The protein below binds the small molecule below.
Small molecule (SMILES): CC[C@H]1COC(c2ccc(OCCCCCCCc3cc(C)no3)cc2)=N1

Sequence of chain 42.C:
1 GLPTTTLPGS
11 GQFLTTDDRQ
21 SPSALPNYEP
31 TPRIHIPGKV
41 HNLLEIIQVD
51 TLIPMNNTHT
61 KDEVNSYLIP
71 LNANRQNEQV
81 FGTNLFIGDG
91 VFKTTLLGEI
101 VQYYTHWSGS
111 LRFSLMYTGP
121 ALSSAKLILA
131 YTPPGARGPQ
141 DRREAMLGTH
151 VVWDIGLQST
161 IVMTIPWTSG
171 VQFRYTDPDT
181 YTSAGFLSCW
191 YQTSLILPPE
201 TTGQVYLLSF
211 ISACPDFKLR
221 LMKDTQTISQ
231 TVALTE

Sequence of chain 42.A:
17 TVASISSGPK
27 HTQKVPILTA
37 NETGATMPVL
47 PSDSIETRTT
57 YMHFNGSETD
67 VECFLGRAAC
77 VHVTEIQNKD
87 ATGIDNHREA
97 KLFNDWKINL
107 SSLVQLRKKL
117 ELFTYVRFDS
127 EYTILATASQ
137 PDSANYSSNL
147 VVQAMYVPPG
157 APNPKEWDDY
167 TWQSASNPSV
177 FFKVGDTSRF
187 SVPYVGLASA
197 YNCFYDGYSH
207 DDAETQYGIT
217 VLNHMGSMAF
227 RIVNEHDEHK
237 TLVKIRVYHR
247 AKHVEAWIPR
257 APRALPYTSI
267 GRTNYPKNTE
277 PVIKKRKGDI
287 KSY

Binding-site contacts:
Ligand atom C4A contacts residue ASN198 of chain 42.A at 4.0 Å.
Ligand atom O1 contacts residue TYR152 of chain 42.A at 4.0 Å.
Ligand atom C4 contacts residue PHE186 of chain 42.A at 3.5 Å (hydrophobic).
Ligand atom C3 contacts residue PRO174 of chain 42.A at 3.8 Å (hydrophobic).
Ligand atom N2 contacts residue PRO174 of chain 42.A at 3.9 Å.
Ligand atom C3C contacts residue VAL188 of chain 42.A at 3.2 Å (hydrophobic).
Ligand atom O1B contacts residue MET221 of chain 42.A at 3.7 Å.
Ligand atom C6B contacts residue TYR197 of chain 42.A at 3.5 Å (hydrophobic).
Ligand atom C5A contacts residue CYS199 of chain 42.A at 3.9 Å (hydrophobic).
Ligand atom C1B contacts residue MET221 of chain 42.A at 3.7 Å (hydrophobic).
Ligand atom CM2 contacts residue LEU116 of chain 42.A at 3.6 Å (hydrophobic).
Ligand atom C31 contacts residue SER175 of chain 42.A at 3.6 Å.
Ligand atom N2 contacts residue PHE186 of chain 42.A at 3.9 Å.
Ligand atom C4C contacts residue VAL188 of chain 42.A at 3.9 Å (hydrophobic).
Ligand atom C5 contacts residue PHE186 of chain 42.A at 3.7 Å (hydrophobic).
Ligand atom C5C contacts residue TYR128 of chain 42.A at 3.6 Å (hydrophobic).
Ligand atom O1 contacts residue VAL188 of chain 42.A at 3.8 Å.
Ligand atom C5C contacts residue ILE104 of chain 42.A at 4.0 Å (hydrophobic).
Ligand atom C3 contacts residue PHE186 of chain 42.A at 3.8 Å (hydrophobic).
Ligand atom C1C contacts residue MET224 of chain 42.A at 3.4 Å (hydrophobic).
Ligand atom C31 contacts residue VAL176 of chain 42.A at 3.3 Å (hydrophobic).
Ligand atom C5B contacts residue LEU106 of chain 42.A at 4.0 Å (hydrophobic).
Ligand atom C4A contacts residue ASN219 of chain 42.A at 3.9 Å.
Ligand atom C4 contacts residue MET224 of chain 42.A at 4.0 Å (hydrophobic).
Ligand atom O1 contacts residue ALA24 of chain 42.C at 3.6 Å.
Ligand atom N2 contacts residue ALA24 of chain 42.C at 3.3 Å.
Ligand atom O1 contacts residue PHE186 of chain 42.A at 3.7 Å.
Ligand atom C5 contacts residue MET224 of chain 42.A at 4.0 Å (hydrophobic).
Ligand atom C6C contacts residue VAL191 of chain 42.A at 3.5 Å (hydrophobic).
Ligand atom C2C contacts residue TYR152 of chain 42.A at 4.0 Å (hydrophobic).
Ligand atom C2B contacts residue MET221 of chain 42.A at 3.6 Å (hydrophobic).
Ligand atom C31 contacts residue PRO174 of chain 42.A at 3.4 Å (hydrophobic).
Ligand atom N3A contacts residue ASN219 of chain 42.A at 3.8 Å.
Ligand atom C5 contacts residue TYR152 of chain 42.A at 3.8 Å (hydrophobic).
Ligand atom C4 contacts residue TYR152 of chain 42.A at 3.9 Å (hydrophobic).
Ligand atom C7C contacts residue TYR128 of chain 42.A at 3.7 Å (hydrophobic).
Ligand atom C31 contacts residue ALA150 of chain 42.A at 3.8 Å (hydrophobic).
Ligand atom C5B contacts residue TYR197 of chain 42.A at 3.7 Å (hydrophobic).
Ligand atom C4A contacts residue ILE215 of chain 42.A at 3.9 Å (hydrophobic).
Ligand atom C2C contacts residue VAL188 of chain 42.A at 3.4 Å (hydrophobic).